Binding-site contacts:
Ligand atom F13 contacts residue HEM1 of chain 1.GA at 2.3 Å.
Ligand atom C17 contacts residue HEM1 of chain 1.GA at 3.6 Å.
Ligand atom C15 contacts residue HEM1 of chain 1.GA at 3.1 Å.
Ligand atom C08 contacts residue GLY315 of chain 1.D at 3.5 Å.
Ligand atom C08 contacts residue SER314 of chain 1.D at 3.5 Å.
Ligand atom C20 contacts residue ASN326 of chain 1.D at 3.6 Å.
Ligand atom N02 contacts residue GLU321 of chain 1.D at 2.6 Å (salt-bridge).
Ligand atom C13 contacts residue HEM1 of chain 1.GA at 3.0 Å.
Ligand atom N02 contacts residue MET318 of chain 1.D at 3.6 Å (h-bond).
Ligand atom C03 contacts residue HEM1 of chain 1.GA at 3.2 Å.
Ligand atom C08 contacts residue PRO294 of chain 1.D at 3.5 Å (hydrophobic).
Ligand atom C11 contacts residue HEM1 of chain 1.GA at 3.5 Å.
Ligand atom N01 contacts residue GLU321 of chain 1.D at 2.7 Å (salt-bridge).
Ligand atom F12 contacts residue HEM1 of chain 1.GA at 3.2 Å.
Ligand atom C21 contacts residue ARG325 of chain 1.D at 3.2 Å.
Ligand atom C16 contacts residue HEM1 of chain 1.GA at 3.1 Å.
Ligand atom C20 contacts residue ARG332 of chain 1.D at 3.4 Å.
Ligand atom O07 contacts residue HEM1 of chain 1.GA at 3.3 Å.
Ligand atom C21 contacts residue H4B1 of chain 1.HA at 3.0 Å.
Ligand atom C03 contacts residue TRP316 of chain 1.D at 3.4 Å (hydrophobic).
Ligand atom C02 contacts residue TRP316 of chain 1.D at 3.5 Å (hydrophobic).
Ligand atom C04 contacts residue HEM1 of chain 1.GA at 3.5 Å.
Ligand atom N02 contacts residue TYR317 of chain 1.D at 3.4 Å.
Ligand atom F12 contacts residue VAL296 of chain 1.D at 3.1 Å.
Ligand atom C12 contacts residue HEM1 of chain 1.GA at 3.7 Å.
Ligand atom C14 contacts residue HEM1 of chain 1.GA at 3.6 Å.
Ligand atom C06 contacts residue GLU321 of chain 1.D at 3.6 Å.
Ligand atom C21 contacts residue HEM1 of chain 1.GA at 3.3 Å.
Ligand atom N01 contacts residue HEM1 of chain 1.GA at 3.6 Å.
Ligand atom C02 contacts residue HEM1 of chain 1.GA at 3.5 Å.
Ligand atom N02 contacts residue TRP316 of chain 1.D at 2.7 Å (h-bond).
Ligand atom N19 contacts residue HEM1 of chain 1.GA at 2.8 Å (h-bond).
Ligand atom C18 contacts residue HEM1 of chain 1.GA at 3.1 Å.
Ligand atom C08 contacts residue PHE313 of chain 1.D at 3.2 Å (hydrophobic).
Ligand atom C09 contacts residue HEM1 of chain 1.GA at 3.5 Å.
Ligand atom N02 contacts residue HEM1 of chain 1.GA at 3.5 Å.
Ligand atom C09 contacts residue GLU321 of chain 1.D at 3.7 Å.
Ligand atom C03 contacts residue PRO294 of chain 1.D at 3.7 Å (hydrophobic).
Ligand atom O07 contacts residue GLY315 of chain 1.D at 3.1 Å (h-bond).
Ligand atom C02 contacts residue GLU321 of chain 1.D at 3.5 Å.

The protein below binds the small molecule below.
Small molecule (SMILES): COc1cc(N)nc(CCc2cc(CCN(C)C)cc(F)c2F)c1

Sequence of chain 1.D:
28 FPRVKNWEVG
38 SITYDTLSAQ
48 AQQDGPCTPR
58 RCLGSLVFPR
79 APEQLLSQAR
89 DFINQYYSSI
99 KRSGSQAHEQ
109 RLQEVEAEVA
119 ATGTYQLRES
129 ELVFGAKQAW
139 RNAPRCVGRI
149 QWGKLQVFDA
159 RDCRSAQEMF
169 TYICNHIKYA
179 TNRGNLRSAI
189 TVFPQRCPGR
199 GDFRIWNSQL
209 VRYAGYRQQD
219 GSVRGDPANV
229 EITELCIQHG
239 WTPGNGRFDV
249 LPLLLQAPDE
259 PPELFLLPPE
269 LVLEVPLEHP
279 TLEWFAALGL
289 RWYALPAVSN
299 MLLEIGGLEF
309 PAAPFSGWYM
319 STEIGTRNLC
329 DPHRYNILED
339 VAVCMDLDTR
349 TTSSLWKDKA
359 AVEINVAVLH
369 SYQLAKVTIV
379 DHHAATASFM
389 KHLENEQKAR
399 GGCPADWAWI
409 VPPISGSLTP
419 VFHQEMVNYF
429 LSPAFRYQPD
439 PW